Sequence of chain 3.A:
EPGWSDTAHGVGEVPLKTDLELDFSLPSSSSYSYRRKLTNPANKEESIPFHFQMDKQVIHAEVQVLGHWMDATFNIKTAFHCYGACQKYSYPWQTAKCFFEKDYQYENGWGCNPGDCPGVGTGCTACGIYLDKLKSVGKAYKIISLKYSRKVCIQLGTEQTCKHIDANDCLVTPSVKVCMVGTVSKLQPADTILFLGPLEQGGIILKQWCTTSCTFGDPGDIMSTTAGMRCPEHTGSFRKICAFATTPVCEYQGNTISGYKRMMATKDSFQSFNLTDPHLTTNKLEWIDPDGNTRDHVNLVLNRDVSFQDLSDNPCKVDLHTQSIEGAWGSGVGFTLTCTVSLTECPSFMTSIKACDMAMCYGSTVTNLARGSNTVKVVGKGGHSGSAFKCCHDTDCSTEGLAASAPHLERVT

A protein and the small-molecule ligand that binds it are described below.
Small molecule (SMILES): CC(=O)N[C@H]1[C@H](O[C@H]2[C@H](O)[C@@H](NC(C)=O)CO[C@@H]2CO)O[C@H](CO)[C@@H](O[C@@H]2O[C@H](CO)[C@@H](O)[C@H](O[C@H]3O[C@H](CO)[C@@H](O)[C@H](O)[C@@H]3O)[C@@H]2O)[C@@H]1O

Sequence of chain 1.A:
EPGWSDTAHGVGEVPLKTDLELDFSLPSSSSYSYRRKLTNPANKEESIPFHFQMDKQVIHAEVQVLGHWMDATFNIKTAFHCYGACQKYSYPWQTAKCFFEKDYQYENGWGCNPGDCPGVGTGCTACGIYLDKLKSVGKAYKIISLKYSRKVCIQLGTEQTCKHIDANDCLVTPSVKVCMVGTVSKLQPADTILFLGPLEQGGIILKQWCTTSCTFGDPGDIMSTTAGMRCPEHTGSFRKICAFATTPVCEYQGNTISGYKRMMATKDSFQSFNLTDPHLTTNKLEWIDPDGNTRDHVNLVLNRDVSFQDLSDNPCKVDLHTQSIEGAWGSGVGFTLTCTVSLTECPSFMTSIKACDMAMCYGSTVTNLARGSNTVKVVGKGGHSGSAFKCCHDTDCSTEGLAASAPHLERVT

Binding-site contacts:
Ligand atom C6 contacts residue VAL338 of chain 3.A at 4.1 Å (hydrophobic).
Ligand atom C5 contacts residue GLN206 of chain 1.A at 3.6 Å.
Ligand atom C8 contacts residue THR341 of chain 3.A at 3.9 Å.
Ligand atom O5 contacts residue GLY207 of chain 1.A at 3.9 Å.
Ligand atom O5 contacts residue GLU331 of chain 3.A at 3.4 Å (salt-bridge).
Ligand atom O6 contacts residue GLY208 of chain 1.A at 3.9 Å.
Ligand atom C2 contacts residue GLN206 of chain 1.A at 3.9 Å.
Ligand atom C1 contacts residue GLN206 of chain 1.A at 4.0 Å.
Ligand atom C2 contacts residue ASN279 of chain 1.A at 2.5 Å.
Ligand atom C4 contacts residue GLN206 of chain 1.A at 3.3 Å.
Ligand atom C8 contacts residue LYS382 of chain 3.A at 3.9 Å.
Ligand atom O7 contacts residue VAL338 of chain 3.A at 3.8 Å.
Ligand atom O5 contacts residue ASN279 of chain 1.A at 2.3 Å (h-bond).
Ligand atom C3 contacts residue THR341 of chain 3.A at 3.7 Å.
Ligand atom O3 contacts residue GLU331 of chain 3.A at 3.5 Å (salt-bridge).
Ligand atom O6 contacts residue GLU331 of chain 3.A at 2.6 Å (salt-bridge).
Ligand atom C1 contacts residue ASN279 of chain 1.A at 1.4 Å.
Ligand atom N2 contacts residue ASN279 of chain 1.A at 3.0 Å (h-bond).
Ligand atom O5 contacts residue GLN206 of chain 1.A at 3.3 Å (h-bond).
Ligand atom C8 contacts residue LYS272 of chain 1.A at 3.6 Å.
Ligand atom C8 contacts residue ILE209 of chain 1.A at 3.9 Å (hydrophobic).
Ligand atom C6 contacts residue GLU331 of chain 3.A at 3.3 Å.
Ligand atom C7 contacts residue VAL338 of chain 3.A at 3.7 Å (hydrophobic).
Ligand atom C8 contacts residue VAL384 of chain 3.A at 3.9 Å (hydrophobic).
Ligand atom C7 contacts residue VAL384 of chain 3.A at 4.1 Å (hydrophobic).
Ligand atom O6 contacts residue GLN206 of chain 1.A at 2.5 Å (h-bond).
Ligand atom O6 contacts residue GLY207 of chain 1.A at 3.4 Å.
Ligand atom C7 contacts residue ASN279 of chain 1.A at 3.4 Å.
Ligand atom C2 contacts residue THR341 of chain 3.A at 4.0 Å.
Ligand atom O7 contacts residue LYS272 of chain 1.A at 3.5 Å (salt-bridge).
Ligand atom C8 contacts residue VAL338 of chain 3.A at 3.6 Å (hydrophobic).
Ligand atom N2 contacts residue THR341 of chain 3.A at 3.3 Å (h-bond).
Ligand atom N2 contacts residue VAL384 of chain 3.A at 3.6 Å.
Ligand atom C6 contacts residue SER277 of chain 1.A at 4.0 Å.
Ligand atom O7 contacts residue ASN279 of chain 1.A at 3.3 Å (h-bond).
Ligand atom C6 contacts residue GLN206 of chain 1.A at 3.6 Å.
Ligand atom C5 contacts residue GLU331 of chain 3.A at 3.9 Å.
Ligand atom O3 contacts residue THR341 of chain 3.A at 3.7 Å.
Ligand atom C5 contacts residue ASN279 of chain 1.A at 3.6 Å.
Ligand atom C3 contacts residue ASN279 of chain 1.A at 3.8 Å.